Sequence of chain 1.A:
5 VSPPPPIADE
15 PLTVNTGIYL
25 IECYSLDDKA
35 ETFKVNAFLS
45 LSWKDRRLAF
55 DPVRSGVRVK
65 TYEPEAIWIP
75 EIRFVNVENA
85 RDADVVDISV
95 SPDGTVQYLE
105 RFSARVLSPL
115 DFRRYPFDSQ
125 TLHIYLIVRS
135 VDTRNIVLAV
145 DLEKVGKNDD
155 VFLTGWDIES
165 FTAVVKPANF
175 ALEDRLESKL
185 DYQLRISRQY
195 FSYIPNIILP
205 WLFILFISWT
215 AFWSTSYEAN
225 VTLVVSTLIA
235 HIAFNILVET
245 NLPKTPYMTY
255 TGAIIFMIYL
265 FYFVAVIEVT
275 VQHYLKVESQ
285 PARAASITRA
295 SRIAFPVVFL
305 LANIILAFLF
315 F

Binding-site contacts:
Ligand atom C9 contacts residue VAL275 of chain 1.A at 3.8 Å (hydrophobic).
Ligand atom C6 contacts residue TRP217 of chain 1.E at 4.1 Å (hydrophobic).
Ligand atom C17 contacts residue PHE210 of chain 1.E at 4.5 Å (hydrophobic).
Ligand atom C5 contacts residue TRP217 of chain 1.E at 3.8 Å (hydrophobic).
Ligand atom C4 contacts residue ILE271 of chain 1.A at 4.3 Å (hydrophobic).
Ligand atom C19 contacts residue PHE267 of chain 1.A at 4.3 Å (hydrophobic).
Ligand atom C22 contacts residue ILE271 of chain 1.A at 3.9 Å (hydrophobic).
Ligand atom C16 contacts residue PHE210 of chain 1.E at 4.4 Å (hydrophobic).
Ligand atom C4 contacts residue THR214 of chain 1.E at 3.8 Å.
Ligand atom C1 contacts residue PHE210 of chain 1.E at 4.1 Å (hydrophobic).
Ligand atom C15 contacts residue PHE267 of chain 1.A at 4.3 Å (hydrophobic).
Ligand atom C8 contacts residue THR274 of chain 1.A at 3.9 Å.
Ligand atom C10 contacts residue TRP217 of chain 1.E at 3.7 Å (hydrophobic).
Ligand atom C12 contacts residue TYR278 of chain 1.A at 3.6 Å (hydrophobic).
Ligand atom C25 contacts residue VAL275 of chain 1.A at 4.5 Å (hydrophobic).
Ligand atom C5 contacts residue ILE271 of chain 1.A at 4.4 Å (hydrophobic).
Ligand atom C6 contacts residue THR214 of chain 1.E at 4.0 Å.
Ligand atom C6 contacts residue THR274 of chain 1.A at 3.9 Å.
Ligand atom C4 contacts residue PHE210 of chain 1.E at 4.4 Å (hydrophobic).
Ligand atom C10 contacts residue TYR278 of chain 1.A at 4.3 Å (hydrophobic).
Ligand atom C8 contacts residue TRP217 of chain 1.E at 3.7 Å (hydrophobic).
Ligand atom C1 contacts residue TRP213 of chain 1.E at 3.9 Å (hydrophobic).
Ligand atom C2 contacts residue PHE210 of chain 1.E at 3.8 Å (hydrophobic).
Ligand atom C11 contacts residue VAL275 of chain 1.A at 4.1 Å (hydrophobic).
Ligand atom C17 contacts residue PHE267 of chain 1.A at 3.7 Å (hydrophobic).
Ligand atom C15 contacts residue PHE210 of chain 1.E at 3.5 Å (hydrophobic).
Ligand atom C4 contacts residue TRP217 of chain 1.E at 3.9 Å (hydrophobic).
Ligand atom C9 contacts residue TRP217 of chain 1.E at 4.2 Å (hydrophobic).
Ligand atom C21 contacts residue ILE271 of chain 1.A at 4.0 Å (hydrophobic).
Ligand atom C19 contacts residue ILE271 of chain 1.A at 4.3 Å (hydrophobic).
Ligand atom C2 contacts residue TRP213 of chain 1.E at 4.4 Å (hydrophobic).
Ligand atom C23 contacts residue ILE271 of chain 1.A at 4.4 Å (hydrophobic).
Ligand atom C7 contacts residue THR274 of chain 1.A at 4.0 Å.
Ligand atom C6 contacts residue ILE271 of chain 1.A at 4.1 Å (hydrophobic).
Ligand atom C9 contacts residue THR274 of chain 1.A at 4.1 Å.
Ligand atom C11 contacts residue TYR278 of chain 1.A at 3.7 Å (hydrophobic).
Ligand atom C3 contacts residue TRP217 of chain 1.E at 3.8 Å (hydrophobic).

This protein binds this small molecule.
Small molecule (SMILES): CCCCCCCCCCCC(=O)O[C@H](CCCCCCCCCCC)CC(=O)O

Sequence of chain 1.E:
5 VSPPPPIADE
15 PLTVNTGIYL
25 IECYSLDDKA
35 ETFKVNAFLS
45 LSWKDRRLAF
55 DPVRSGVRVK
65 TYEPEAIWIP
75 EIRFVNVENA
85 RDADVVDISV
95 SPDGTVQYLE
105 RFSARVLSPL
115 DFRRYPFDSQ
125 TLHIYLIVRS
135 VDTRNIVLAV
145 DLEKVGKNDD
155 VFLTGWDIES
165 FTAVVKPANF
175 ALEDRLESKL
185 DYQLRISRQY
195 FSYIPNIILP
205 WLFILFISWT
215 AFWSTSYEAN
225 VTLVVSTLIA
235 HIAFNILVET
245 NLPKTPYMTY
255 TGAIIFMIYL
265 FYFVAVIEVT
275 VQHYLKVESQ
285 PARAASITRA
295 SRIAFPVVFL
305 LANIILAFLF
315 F